Sequence of chain 2.F:
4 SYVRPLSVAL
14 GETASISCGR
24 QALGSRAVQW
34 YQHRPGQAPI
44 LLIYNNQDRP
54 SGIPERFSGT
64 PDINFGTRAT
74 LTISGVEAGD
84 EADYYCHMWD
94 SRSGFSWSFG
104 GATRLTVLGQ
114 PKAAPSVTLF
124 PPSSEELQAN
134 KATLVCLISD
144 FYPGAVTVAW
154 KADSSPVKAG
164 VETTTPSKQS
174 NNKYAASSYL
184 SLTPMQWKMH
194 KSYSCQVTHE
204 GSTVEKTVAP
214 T

Sequence of chain 2.D:
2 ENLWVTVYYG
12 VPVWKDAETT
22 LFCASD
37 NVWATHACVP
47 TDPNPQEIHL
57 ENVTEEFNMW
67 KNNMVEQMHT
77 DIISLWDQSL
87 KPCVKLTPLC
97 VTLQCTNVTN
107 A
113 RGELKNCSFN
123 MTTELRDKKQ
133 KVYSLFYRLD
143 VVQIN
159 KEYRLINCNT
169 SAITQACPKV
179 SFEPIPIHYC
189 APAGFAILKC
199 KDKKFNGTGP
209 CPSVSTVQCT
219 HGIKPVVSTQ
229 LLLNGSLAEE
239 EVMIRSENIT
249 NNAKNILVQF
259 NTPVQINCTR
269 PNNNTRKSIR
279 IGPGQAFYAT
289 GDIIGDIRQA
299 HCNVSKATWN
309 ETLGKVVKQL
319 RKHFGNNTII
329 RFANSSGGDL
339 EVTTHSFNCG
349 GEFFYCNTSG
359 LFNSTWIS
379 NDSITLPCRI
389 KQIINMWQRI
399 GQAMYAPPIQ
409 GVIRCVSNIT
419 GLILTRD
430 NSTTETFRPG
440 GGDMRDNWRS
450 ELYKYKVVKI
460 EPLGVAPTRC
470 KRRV

The small molecule below binds the protein below.
Small molecule (SMILES): CC(=O)N[C@H]1[C@H](O[C@H]2[C@H](O)[C@@H](NC(C)=O)CO[C@@H]2CO)O[C@H](CO)[C@@H](O[C@@H]2O[C@H](CO[C@H]3O[C@H](CO)[C@@H](O)[C@H](O)[C@@H]3O)[C@@H](O)[C@H](O[C@H]3O[C@H](CO)[C@@H](O)[C@H](O)[C@@H]3O)[C@@H]2O)[C@@H]1O

Binding-site contacts:
Ligand atom N2 contacts residue ASN118 of chain 2.D at 2.9 Å (h-bond).
Ligand atom C8 contacts residue ARG95 of chain 2.F at 4.2 Å.
Ligand atom C8 contacts residue ASP290 of chain 2.D at 4.2 Å.
Ligand atom C8 contacts residue LEU137 of chain 2.D at 4.2 Å (hydrophobic).
Ligand atom C2 contacts residue ASN118 of chain 2.D at 2.5 Å.
Ligand atom O5 contacts residue ASN118 of chain 2.D at 2.4 Å (h-bond).
Ligand atom C5 contacts residue ASN118 of chain 2.D at 3.6 Å.
Ligand atom C4 contacts residue ASN118 of chain 2.D at 4.2 Å.
Ligand atom O7 contacts residue VAL104 of chain 2.D at 4.2 Å.
Ligand atom O7 contacts residue TYR135 of chain 2.D at 4.4 Å.
Ligand atom C7 contacts residue VAL104 of chain 2.D at 4.5 Å (hydrophobic).
Ligand atom O5 contacts residue TYR135 of chain 2.D at 4.2 Å.
Ligand atom N2 contacts residue TYR135 of chain 2.D at 3.9 Å.
Ligand atom C1 contacts residue ASN118 of chain 2.D at 1.4 Å.
Ligand atom C7 contacts residue ASN118 of chain 2.D at 3.2 Å.
Ligand atom C3 contacts residue ASN118 of chain 2.D at 3.8 Å.
Ligand atom C5 contacts residue TYR135 of chain 2.D at 4.1 Å (hydrophobic).
Ligand atom C2 contacts residue TYR135 of chain 2.D at 4.0 Å (hydrophobic).
Ligand atom C3 contacts residue TYR135 of chain 2.D at 3.8 Å (hydrophobic).
Ligand atom C1 contacts residue TYR135 of chain 2.D at 3.7 Å (hydrophobic).
Ligand atom O3 contacts residue TYR135 of chain 2.D at 4.4 Å.
Ligand atom C8 contacts residue ASN118 of chain 2.D at 4.4 Å.
Ligand atom C8 contacts residue VAL104 of chain 2.D at 4.1 Å (hydrophobic).
Ligand atom O7 contacts residue ASN118 of chain 2.D at 3.2 Å (h-bond).